Sequence of chain 1.A:
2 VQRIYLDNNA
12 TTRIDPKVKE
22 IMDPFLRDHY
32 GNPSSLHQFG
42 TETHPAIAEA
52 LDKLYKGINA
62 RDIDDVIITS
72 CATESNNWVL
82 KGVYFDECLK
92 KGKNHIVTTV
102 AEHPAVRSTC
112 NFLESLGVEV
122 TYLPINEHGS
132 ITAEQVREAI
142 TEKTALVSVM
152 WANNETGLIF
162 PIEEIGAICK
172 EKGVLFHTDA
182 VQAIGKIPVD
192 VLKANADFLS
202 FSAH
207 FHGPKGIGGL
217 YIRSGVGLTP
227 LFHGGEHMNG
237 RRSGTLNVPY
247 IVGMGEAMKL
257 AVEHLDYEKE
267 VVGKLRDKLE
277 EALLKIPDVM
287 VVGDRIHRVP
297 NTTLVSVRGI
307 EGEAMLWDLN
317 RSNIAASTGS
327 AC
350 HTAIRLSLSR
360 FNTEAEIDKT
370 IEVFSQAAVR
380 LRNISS

The protein below binds the small molecule below.
Small molecule (SMILES): N[C@@H](CCS)C(=O)O

Binding-site contacts:
Ligand atom C contacts residue ASN10 of chain 1.B at 4.0 Å.
Ligand atom SD contacts residue LLP206 of chain 1.B at 3.6 Å.
Ligand atom OXT contacts residue ARG354 of chain 1.B at 2.6 Å (salt-bridge).
Ligand atom SD contacts residue THR241 of chain 1.A at 3.8 Å.
Ligand atom CA contacts residue ASN10 of chain 1.B at 4.5 Å.
Ligand atom O contacts residue ASN10 of chain 1.B at 4.0 Å.
Ligand atom OXT contacts residue ASN10 of chain 1.B at 4.3 Å.
Ligand atom CG contacts residue HIS104 of chain 1.B at 4.3 Å.
Ligand atom OXT contacts residue ASN155 of chain 1.B at 2.7 Å (h-bond).
Ligand atom C contacts residue ARG354 of chain 1.B at 3.5 Å.
Ligand atom CA contacts residue LLP206 of chain 1.B at 4.5 Å.
Ligand atom N contacts residue ASN155 of chain 1.B at 3.0 Å (h-bond).
Ligand atom C contacts residue ALA11 of chain 1.B at 4.2 Å (hydrophobic).
Ligand atom N contacts residue LLP206 of chain 1.B at 4.0 Å.
Ligand atom O contacts residue ALA11 of chain 1.B at 3.3 Å.
Ligand atom CA contacts residue ASN155 of chain 1.B at 4.0 Å.
Ligand atom N contacts residue HIS104 of chain 1.B at 3.4 Å.
Ligand atom CG contacts residue ASN33 of chain 1.A at 4.4 Å.
Ligand atom SD contacts residue HIS104 of chain 1.B at 3.3 Å (h-bond).
Ligand atom C contacts residue ASN155 of chain 1.B at 3.6 Å.
Ligand atom CB contacts residue HIS104 of chain 1.B at 4.5 Å.
Ligand atom CA contacts residue HIS104 of chain 1.B at 4.4 Å.
Ligand atom O contacts residue ARG354 of chain 1.B at 2.7 Å (salt-bridge).

Sequence of chain 1.B:
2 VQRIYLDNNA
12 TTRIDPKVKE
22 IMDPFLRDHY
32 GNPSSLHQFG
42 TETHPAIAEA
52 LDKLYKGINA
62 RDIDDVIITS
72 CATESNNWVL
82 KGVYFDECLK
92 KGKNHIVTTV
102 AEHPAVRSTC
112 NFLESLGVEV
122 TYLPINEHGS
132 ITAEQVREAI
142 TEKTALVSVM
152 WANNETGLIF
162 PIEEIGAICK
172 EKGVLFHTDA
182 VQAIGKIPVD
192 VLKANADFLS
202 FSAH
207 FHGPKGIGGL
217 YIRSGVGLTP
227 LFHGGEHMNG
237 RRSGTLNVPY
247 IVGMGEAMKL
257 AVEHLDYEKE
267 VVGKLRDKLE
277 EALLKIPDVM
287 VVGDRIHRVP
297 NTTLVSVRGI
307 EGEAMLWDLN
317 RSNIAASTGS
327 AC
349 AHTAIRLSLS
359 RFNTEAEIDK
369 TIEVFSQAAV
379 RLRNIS